The small molecule below binds the protein below.
Small molecule (SMILES): CC1(C)S[C@H]([C@H](NC(=O)[C@H](N)c2ccccc2)C(=O)O)N[C@H]1C(=O)O

Sequence of chain 1.B:
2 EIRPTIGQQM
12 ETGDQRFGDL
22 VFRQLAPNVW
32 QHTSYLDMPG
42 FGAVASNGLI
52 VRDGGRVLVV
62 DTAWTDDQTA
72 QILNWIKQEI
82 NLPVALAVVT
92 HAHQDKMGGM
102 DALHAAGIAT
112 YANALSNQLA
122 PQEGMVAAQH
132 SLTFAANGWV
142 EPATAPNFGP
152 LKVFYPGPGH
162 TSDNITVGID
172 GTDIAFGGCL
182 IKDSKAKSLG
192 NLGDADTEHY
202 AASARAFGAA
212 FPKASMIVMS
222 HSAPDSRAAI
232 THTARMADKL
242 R

Binding-site contacts:
Ligand atom O1 contacts residue CYS180 of chain 1.B at 3.2 Å.
Ligand atom C2 contacts residue ZN1 of chain 1.G at 2.9 Å.
Ligand atom O2 contacts residue GLY191 of chain 1.B at 3.4 Å.
Ligand atom C15 contacts residue ASN192 of chain 1.B at 3.7 Å.
Ligand atom C13 contacts residue ASP96 of chain 1.B at 3.3 Å.
Ligand atom C1 contacts residue ASN192 of chain 1.B at 3.7 Å.
Ligand atom N3 contacts residue ZN1 of chain 1.G at 2.1 Å.
Ligand atom C9 contacts residue MET39 of chain 1.B at 3.0 Å (hydrophobic).
Ligand atom OXT contacts residue HIS94 of chain 1.B at 3.5 Å (h-bond).
Ligand atom OXT contacts residue ASN192 of chain 1.B at 2.8 Å (h-bond).
Ligand atom O2 contacts residue ASN192 of chain 1.B at 3.1 Å (h-bond).
Ligand atom C15 contacts residue HIS94 of chain 1.B at 3.2 Å.
Ligand atom C6 contacts residue ZN1 of chain 1.G at 3.9 Å.
Ligand atom C14 contacts residue ZN1 of chain 1.F at 3.9 Å.
Ligand atom C11 contacts residue TRP65 of chain 1.B at 3.7 Å (hydrophobic).
Ligand atom O3 contacts residue GLN95 of chain 1.B at 3.4 Å.
Ligand atom C10 contacts residue LEU37 of chain 1.B at 3.4 Å (hydrophobic).
Ligand atom C2 contacts residue HIS161 of chain 1.B at 3.8 Å.
Ligand atom O3 contacts residue TRP65 of chain 1.B at 3.5 Å.
Ligand atom C16 contacts residue ZN1 of chain 1.G at 3.6 Å.
Ligand atom C8 contacts residue MET39 of chain 1.B at 3.9 Å (hydrophobic).
Ligand atom C14 contacts residue ASP96 of chain 1.B at 3.7 Å.
Ligand atom C2 contacts residue LYS183 of chain 1.B at 3.4 Å.
Ligand atom O4 contacts residue HIS161 of chain 1.B at 2.8 Å.
Ligand atom O2 contacts residue LYS183 of chain 1.B at 2.8 Å (salt-bridge).
Ligand atom C16 contacts residue HIS222 of chain 1.B at 3.2 Å.
Ligand atom O1 contacts residue LYS183 of chain 1.B at 3.2 Å (salt-bridge).
Ligand atom C15 contacts residue ZN1 of chain 1.F at 3.2 Å.
Ligand atom O3 contacts residue ASP96 of chain 1.B at 3.5 Å (salt-bridge).
Ligand atom C12 contacts residue ZN1 of chain 1.G at 3.0 Å.
Ligand atom C13 contacts residue ZN1 of chain 1.G at 3.2 Å.
Ligand atom O4 contacts residue HIS94 of chain 1.B at 3.0 Å (h-bond).
Ligand atom O1 contacts residue ZN1 of chain 1.G at 2.1 Å.
Ligand atom O2 contacts residue LEU190 of chain 1.B at 3.9 Å.
Ligand atom C2 contacts residue HIS222 of chain 1.B at 3.7 Å.
Ligand atom N3 contacts residue ASP96 of chain 1.B at 3.1 Å (salt-bridge).
Ligand atom N2 contacts residue GLN95 of chain 1.B at 2.9 Å (h-bond).
Ligand atom O4 contacts residue ZN1 of chain 1.F at 2.3 Å.
Ligand atom N3 contacts residue HIS222 of chain 1.B at 3.6 Å (h-bond).
Ligand atom O1 contacts residue HIS222 of chain 1.B at 2.9 Å (h-bond).